Sequence of chain 38.A:
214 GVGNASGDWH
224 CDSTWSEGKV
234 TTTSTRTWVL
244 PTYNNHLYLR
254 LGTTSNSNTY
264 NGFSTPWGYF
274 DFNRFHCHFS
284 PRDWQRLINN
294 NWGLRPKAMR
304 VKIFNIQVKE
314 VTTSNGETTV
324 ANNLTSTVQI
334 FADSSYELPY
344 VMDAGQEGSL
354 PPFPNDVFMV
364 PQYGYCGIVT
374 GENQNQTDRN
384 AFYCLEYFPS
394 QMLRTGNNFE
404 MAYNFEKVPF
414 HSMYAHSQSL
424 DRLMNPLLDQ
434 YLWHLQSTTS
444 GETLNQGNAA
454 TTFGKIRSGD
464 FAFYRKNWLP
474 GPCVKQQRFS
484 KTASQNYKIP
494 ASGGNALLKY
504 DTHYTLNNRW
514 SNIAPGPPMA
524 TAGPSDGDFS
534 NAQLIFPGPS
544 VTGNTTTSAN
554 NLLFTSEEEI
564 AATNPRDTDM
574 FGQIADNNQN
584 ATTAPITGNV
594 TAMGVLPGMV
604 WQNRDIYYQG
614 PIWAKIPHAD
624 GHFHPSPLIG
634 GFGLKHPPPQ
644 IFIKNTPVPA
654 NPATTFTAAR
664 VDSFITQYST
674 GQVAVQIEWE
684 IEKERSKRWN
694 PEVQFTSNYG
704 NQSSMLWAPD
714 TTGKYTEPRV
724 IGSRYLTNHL

Sequence of chain 11.A:
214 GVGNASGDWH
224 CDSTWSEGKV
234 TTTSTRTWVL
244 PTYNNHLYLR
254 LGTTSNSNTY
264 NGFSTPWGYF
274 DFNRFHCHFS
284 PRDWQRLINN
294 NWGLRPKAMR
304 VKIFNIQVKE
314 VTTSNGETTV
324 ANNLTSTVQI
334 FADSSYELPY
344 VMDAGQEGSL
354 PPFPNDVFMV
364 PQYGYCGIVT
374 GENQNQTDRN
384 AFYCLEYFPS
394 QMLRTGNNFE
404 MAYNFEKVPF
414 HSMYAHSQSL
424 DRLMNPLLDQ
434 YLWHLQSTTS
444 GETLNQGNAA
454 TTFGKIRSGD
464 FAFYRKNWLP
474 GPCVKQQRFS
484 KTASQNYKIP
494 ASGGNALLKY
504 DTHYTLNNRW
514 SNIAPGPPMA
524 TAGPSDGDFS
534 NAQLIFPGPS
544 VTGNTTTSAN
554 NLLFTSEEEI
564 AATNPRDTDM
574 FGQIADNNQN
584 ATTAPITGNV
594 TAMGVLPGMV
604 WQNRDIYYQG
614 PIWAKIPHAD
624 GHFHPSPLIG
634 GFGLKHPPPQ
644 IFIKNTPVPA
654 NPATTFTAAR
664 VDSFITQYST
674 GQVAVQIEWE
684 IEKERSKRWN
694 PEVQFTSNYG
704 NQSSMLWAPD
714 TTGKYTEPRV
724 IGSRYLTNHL

A protein and the small-molecule ligand that binds it are described below.
Small molecule (SMILES): Nc1ncnc2c1ncn2[C@H]1C[C@H](O)[C@@H](COP(=O)(O)O)O1

Binding-site contacts:
Ligand atom C6 contacts residue PRO412 of chain 38.A at 4.3 Å (hydrophobic).
Ligand atom N7 contacts residue PRO412 of chain 38.A at 4.3 Å.
Ligand atom N9 contacts residue PRO628 of chain 38.A at 3.7 Å.
Ligand atom C2 contacts residue PRO628 of chain 38.A at 3.5 Å (hydrophobic).
Ligand atom N7 contacts residue ASN606 of chain 38.A at 4.2 Å.
Ligand atom N1 contacts residue PRO628 of chain 38.A at 3.2 Å (h-bond).
Ligand atom N1 contacts residue VAL411 of chain 38.A at 4.3 Å.
Ligand atom C2 contacts residue GLY636 of chain 38.A at 3.2 Å.
Ligand atom C2' contacts residue HIS627 of chain 38.A at 3.2 Å.
Ligand atom C6 contacts residue PRO628 of chain 38.A at 2.8 Å (hydrophobic).
Ligand atom C8 contacts residue PRO412 of chain 38.A at 4.3 Å (hydrophobic).
Ligand atom C5 contacts residue SER629 of chain 38.A at 3.5 Å.
Ligand atom N1 contacts residue GLY636 of chain 38.A at 2.9 Å (h-bond).
Ligand atom N6 contacts residue GLY634 of chain 38.A at 3.8 Å.
Ligand atom O3' contacts residue PRO628 of chain 38.A at 4.1 Å.
Ligand atom P contacts residue HIS625 of chain 11.A at 3.9 Å.
Ligand atom C4 contacts residue PRO412 of chain 38.A at 4.1 Å (hydrophobic).
Ligand atom C2' contacts residue PRO628 of chain 38.A at 3.6 Å (hydrophobic).
Ligand atom C5 contacts residue PRO628 of chain 38.A at 2.7 Å (hydrophobic).
Ligand atom N3 contacts residue PRO628 of chain 38.A at 3.5 Å (h-bond).
Ligand atom C8 contacts residue HIS627 of chain 38.A at 3.5 Å.
Ligand atom N9 contacts residue PRO412 of chain 38.A at 4.2 Å.
Ligand atom N7 contacts residue PRO628 of chain 38.A at 3.3 Å (h-bond).
Ligand atom C6 contacts residue GLY636 of chain 38.A at 3.6 Å.
Ligand atom C5 contacts residue PRO412 of chain 38.A at 4.2 Å (hydrophobic).
Ligand atom C8 contacts residue PRO628 of chain 38.A at 3.8 Å (hydrophobic).
Ligand atom C8 contacts residue SER629 of chain 38.A at 4.2 Å.
Ligand atom C1' contacts residue PRO628 of chain 38.A at 3.9 Å (hydrophobic).
Ligand atom O1P contacts residue HIS625 of chain 11.A at 2.8 Å (h-bond).
Ligand atom N6 contacts residue GLY636 of chain 38.A at 3.2 Å (h-bond).
Ligand atom C3' contacts residue HIS627 of chain 38.A at 4.3 Å.
Ligand atom N6 contacts residue PHE635 of chain 38.A at 3.7 Å.
Ligand atom C4 contacts residue PRO628 of chain 38.A at 3.0 Å (hydrophobic).
Ligand atom N7 contacts residue SER629 of chain 38.A at 3.1 Å (h-bond).
Ligand atom N7 contacts residue HIS627 of chain 38.A at 4.1 Å.
Ligand atom N6 contacts residue SER629 of chain 38.A at 3.0 Å (h-bond).
Ligand atom C6 contacts residue SER629 of chain 38.A at 3.5 Å.
Ligand atom O2P contacts residue ASP623 of chain 11.A at 3.2 Å (salt-bridge).
Ligand atom C1' contacts residue HIS627 of chain 38.A at 4.3 Å.
Ligand atom N6 contacts residue PRO628 of chain 38.A at 3.4 Å (h-bond).